Sequence of chain 2.A:
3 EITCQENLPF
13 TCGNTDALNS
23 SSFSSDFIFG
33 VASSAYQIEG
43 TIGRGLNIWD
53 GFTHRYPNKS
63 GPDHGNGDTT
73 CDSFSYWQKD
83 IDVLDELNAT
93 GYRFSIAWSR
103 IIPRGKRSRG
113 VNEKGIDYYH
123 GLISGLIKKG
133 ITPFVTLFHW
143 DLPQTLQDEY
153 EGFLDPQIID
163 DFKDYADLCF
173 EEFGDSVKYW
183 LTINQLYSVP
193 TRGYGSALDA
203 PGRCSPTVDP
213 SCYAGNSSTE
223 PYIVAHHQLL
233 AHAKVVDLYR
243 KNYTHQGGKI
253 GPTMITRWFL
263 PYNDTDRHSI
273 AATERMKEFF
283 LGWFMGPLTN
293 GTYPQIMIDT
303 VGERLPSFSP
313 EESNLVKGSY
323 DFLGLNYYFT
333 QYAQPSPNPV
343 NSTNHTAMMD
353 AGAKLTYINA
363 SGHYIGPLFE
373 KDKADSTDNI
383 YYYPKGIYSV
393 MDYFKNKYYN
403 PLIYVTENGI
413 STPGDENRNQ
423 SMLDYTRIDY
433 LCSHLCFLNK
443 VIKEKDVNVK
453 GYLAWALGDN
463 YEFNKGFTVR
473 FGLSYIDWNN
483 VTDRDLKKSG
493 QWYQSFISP

A protein and the small-molecule ligand that binds it are described below.
Small molecule (SMILES): CC(=O)N[C@H]1[C@H](O[C@H]2[C@H](O)[C@@H](NC(C)=O)CO[C@@H]2CO)O[C@H](CO)[C@@H](O)[C@@H]1O

Binding-site contacts:
Ligand atom O7 contacts residue ASN218 of chain 2.A at 3.5 Å (h-bond).
Ligand atom C7 contacts residue ASN218 of chain 2.A at 3.3 Å.
Ligand atom C8 contacts residue ARG306 of chain 2.A at 3.8 Å.
Ligand atom C7 contacts residue SER207 of chain 2.A at 4.4 Å.
Ligand atom N2 contacts residue ASN218 of chain 2.A at 2.9 Å (h-bond).
Ligand atom C8 contacts residue THR345 of chain 2.A at 3.9 Å.
Ligand atom C6 contacts residue THR221 of chain 2.A at 3.9 Å.
Ligand atom C5 contacts residue ASN218 of chain 2.A at 3.7 Å.
Ligand atom C8 contacts residue PRO208 of chain 2.A at 4.3 Å (hydrophobic).
Ligand atom C1 contacts residue THR221 of chain 2.A at 3.9 Å.
Ligand atom C5 contacts residue THR221 of chain 2.A at 3.8 Å.
Ligand atom C4 contacts residue ASN218 of chain 2.A at 4.3 Å.
Ligand atom O5 contacts residue ASN218 of chain 2.A at 2.4 Å (h-bond).
Ligand atom O5 contacts residue THR221 of chain 2.A at 3.5 Å.
Ligand atom C1 contacts residue ASN218 of chain 2.A at 1.7 Å.
Ligand atom C8 contacts residue SER207 of chain 2.A at 3.6 Å.
Ligand atom C8 contacts residue GLU305 of chain 2.A at 3.8 Å.
Ligand atom C2 contacts residue ASN218 of chain 2.A at 2.6 Å.
Ligand atom C3 contacts residue ASN218 of chain 2.A at 3.9 Å.